Sequence of chain 1.C:
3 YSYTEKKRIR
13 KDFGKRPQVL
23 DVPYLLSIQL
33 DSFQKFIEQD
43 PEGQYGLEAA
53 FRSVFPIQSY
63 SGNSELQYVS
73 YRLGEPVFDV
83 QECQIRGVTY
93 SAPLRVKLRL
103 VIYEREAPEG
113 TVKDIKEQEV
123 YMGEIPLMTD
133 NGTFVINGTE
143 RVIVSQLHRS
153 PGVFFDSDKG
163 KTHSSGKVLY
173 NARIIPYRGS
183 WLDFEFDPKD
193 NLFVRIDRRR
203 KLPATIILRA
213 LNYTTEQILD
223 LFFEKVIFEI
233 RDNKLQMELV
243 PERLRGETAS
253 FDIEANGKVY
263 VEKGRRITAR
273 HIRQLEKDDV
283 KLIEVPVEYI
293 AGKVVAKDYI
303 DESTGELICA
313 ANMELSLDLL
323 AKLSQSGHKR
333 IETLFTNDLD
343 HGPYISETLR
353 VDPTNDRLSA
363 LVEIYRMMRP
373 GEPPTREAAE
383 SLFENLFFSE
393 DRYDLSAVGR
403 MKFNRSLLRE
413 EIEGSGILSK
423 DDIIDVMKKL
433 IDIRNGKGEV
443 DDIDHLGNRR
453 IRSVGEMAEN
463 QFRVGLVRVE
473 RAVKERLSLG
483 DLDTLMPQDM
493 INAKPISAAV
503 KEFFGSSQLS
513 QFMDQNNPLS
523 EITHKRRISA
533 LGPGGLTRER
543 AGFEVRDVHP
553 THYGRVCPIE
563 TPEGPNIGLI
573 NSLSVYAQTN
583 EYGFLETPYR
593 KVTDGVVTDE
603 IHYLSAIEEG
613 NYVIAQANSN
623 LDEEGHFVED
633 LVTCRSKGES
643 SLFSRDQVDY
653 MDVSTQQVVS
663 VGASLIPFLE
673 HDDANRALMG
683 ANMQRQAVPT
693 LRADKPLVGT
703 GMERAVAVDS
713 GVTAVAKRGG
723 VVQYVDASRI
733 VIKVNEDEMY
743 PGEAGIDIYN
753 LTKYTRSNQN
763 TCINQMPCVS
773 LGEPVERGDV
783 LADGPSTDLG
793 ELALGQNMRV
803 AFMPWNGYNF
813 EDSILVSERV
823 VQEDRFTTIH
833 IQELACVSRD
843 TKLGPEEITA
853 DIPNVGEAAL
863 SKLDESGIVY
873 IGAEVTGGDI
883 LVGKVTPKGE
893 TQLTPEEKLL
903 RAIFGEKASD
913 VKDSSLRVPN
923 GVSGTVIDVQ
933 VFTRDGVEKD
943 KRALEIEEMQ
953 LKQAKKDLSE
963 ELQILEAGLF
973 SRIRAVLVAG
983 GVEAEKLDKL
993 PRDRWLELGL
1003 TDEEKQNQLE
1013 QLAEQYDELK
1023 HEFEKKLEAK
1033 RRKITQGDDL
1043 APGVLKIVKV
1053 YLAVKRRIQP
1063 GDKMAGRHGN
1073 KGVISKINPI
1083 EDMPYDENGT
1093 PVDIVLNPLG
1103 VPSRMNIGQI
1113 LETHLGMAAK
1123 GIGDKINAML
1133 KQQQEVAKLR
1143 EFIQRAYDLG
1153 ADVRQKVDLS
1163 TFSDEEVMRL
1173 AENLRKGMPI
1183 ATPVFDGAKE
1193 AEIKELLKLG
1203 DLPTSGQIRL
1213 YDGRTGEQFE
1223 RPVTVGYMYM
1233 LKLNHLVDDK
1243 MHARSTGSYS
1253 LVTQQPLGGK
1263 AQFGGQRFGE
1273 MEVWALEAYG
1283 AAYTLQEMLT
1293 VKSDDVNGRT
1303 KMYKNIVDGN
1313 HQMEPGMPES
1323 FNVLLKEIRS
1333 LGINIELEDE

A protein and the small-molecule ligand that binds it are described below.
Small molecule (SMILES): Nc1ccn([C@@H]2O[C@H](CO[P](=O)(O)O[C@H]3[C@@H](O)[C@H](n4ccc(=O)[nH]c4=O)O[C@@H]3CO[P](=O)(O)O[C@H]3[C@@H](O)[C@H](n4ccc(N)nc4=O)O[C@@H]3CO[P](=O)(O)O[C@H]3[C@@H](O)[C@H](n4cnc5c(=O)nc(N)[nH]c54)O[C@@H]3CO[P](=O)(O)O[C@H]3[C@@H](O)[C@H](n4cnc5c(=O)nc(N)[nH]c54)O[C@@H]3CO[P](=O)(O)O[C@H]3[C@@H](O)[C@H](n4ccc(N)nc4=O)O[C@@H]3CO[P](=O)(O)O[C@H]3[C@@H](O)[C@H](n4ccc(=O)[nH]c4=O)O[C@@H]3CO[P](=O)(O)O[C@H]3[C@@H](O)[C@H](n4cnc5c(N)ncnc54)O[C@@H]3COP(=O)(O)O)[C@@H](O[P](=O)(O)OC[C@H]3O[C@@H](n4cnc5c(N)ncnc54)[C@H](O)[C@@H]3O)[C@H]2O)c(=O)n1

Sequence of chain 1.D:
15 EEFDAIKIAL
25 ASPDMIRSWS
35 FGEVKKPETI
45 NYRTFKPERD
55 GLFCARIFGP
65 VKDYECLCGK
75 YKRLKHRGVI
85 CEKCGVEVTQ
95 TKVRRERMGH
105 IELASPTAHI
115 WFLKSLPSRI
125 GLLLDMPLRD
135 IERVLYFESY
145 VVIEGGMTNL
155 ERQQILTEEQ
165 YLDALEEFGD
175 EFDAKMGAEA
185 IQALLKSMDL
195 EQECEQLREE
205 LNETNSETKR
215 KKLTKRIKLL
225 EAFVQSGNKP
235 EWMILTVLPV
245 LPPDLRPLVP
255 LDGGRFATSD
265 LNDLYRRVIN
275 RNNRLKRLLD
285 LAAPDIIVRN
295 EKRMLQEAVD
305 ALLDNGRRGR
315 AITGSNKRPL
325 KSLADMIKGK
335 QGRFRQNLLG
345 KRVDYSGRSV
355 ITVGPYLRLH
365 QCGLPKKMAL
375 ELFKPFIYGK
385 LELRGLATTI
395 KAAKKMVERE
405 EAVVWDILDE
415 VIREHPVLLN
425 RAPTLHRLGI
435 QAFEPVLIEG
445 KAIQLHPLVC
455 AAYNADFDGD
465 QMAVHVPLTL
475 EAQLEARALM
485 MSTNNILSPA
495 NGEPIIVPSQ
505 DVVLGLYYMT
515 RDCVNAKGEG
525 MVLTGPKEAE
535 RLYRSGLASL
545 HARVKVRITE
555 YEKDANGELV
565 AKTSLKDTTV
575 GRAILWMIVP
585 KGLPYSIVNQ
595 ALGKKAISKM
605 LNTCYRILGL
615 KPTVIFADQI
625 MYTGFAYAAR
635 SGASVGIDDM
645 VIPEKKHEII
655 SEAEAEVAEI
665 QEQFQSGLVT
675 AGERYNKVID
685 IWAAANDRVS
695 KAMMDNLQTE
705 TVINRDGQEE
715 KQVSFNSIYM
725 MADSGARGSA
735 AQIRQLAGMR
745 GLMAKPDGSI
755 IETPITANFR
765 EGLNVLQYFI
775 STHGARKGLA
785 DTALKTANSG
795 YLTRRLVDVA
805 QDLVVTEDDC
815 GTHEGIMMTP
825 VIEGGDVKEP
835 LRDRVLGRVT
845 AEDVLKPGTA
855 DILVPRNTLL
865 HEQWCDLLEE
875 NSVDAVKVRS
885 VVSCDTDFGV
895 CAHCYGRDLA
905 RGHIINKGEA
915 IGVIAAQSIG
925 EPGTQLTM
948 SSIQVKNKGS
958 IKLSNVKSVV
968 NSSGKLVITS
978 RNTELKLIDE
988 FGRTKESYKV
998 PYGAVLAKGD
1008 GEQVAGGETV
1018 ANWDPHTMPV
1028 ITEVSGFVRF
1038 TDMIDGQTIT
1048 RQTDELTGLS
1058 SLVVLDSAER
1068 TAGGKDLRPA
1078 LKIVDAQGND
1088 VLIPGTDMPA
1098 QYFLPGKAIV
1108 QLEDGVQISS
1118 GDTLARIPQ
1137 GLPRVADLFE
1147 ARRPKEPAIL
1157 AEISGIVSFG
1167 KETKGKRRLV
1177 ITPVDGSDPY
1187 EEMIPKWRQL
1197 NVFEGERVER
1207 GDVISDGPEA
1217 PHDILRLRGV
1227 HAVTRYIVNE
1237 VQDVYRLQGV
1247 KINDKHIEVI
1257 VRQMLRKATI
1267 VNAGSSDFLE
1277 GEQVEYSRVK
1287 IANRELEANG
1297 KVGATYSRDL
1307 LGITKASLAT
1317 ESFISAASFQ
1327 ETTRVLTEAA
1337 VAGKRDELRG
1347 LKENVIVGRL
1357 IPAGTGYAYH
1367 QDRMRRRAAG

Binding-site contacts:
Ligand atom C4' contacts residue ASP464 of chain 1.D at 3.3 Å.
Ligand atom C5' contacts residue ARG529 of chain 1.C at 4.0 Å.
Ligand atom C3' contacts residue ASP464 of chain 1.D at 3.5 Å.
Ligand atom OP2 contacts residue ARG540 of chain 1.C at 2.3 Å (salt-bridge).
Ligand atom OP2 contacts residue ARG540 of chain 1.C at 3.8 Å.
Ligand atom O3' contacts residue ASP460 of chain 1.D at 3.8 Å.
Ligand atom OP1 contacts residue ARG687 of chain 1.C at 4.0 Å.
Ligand atom C4' contacts residue HIS1237 of chain 1.C at 4.1 Å.
Ligand atom P contacts residue ARG540 of chain 1.C at 3.6 Å.
Ligand atom O3' contacts residue ASP464 of chain 1.D at 3.2 Å (salt-bridge).
Ligand atom O2' contacts residue ASP464 of chain 1.D at 2.5 Å (salt-bridge).
Ligand atom C4' contacts residue MG1 of chain 1.L at 4.0 Å.
Ligand atom C2' contacts residue MG1 of chain 1.L at 3.6 Å.
Ligand atom C2 contacts residue ALA261 of chain 1.D at 3.9 Å (hydrophobic).
Ligand atom O3' contacts residue MG1 of chain 1.L at 1.9 Å.
Ligand atom O2' contacts residue GLN510 of chain 1.C at 4.0 Å.
Ligand atom C5' contacts residue HIS1237 of chain 1.C at 4.1 Å.
Ligand atom OP1 contacts residue LYS1065 of chain 1.C at 3.5 Å (salt-bridge).
Ligand atom C2' contacts residue ASP464 of chain 1.D at 3.5 Å.
Ligand atom C4' contacts residue ARG322 of chain 1.D at 3.9 Å.
Ligand atom O3' contacts residue GLN688 of chain 1.C at 3.7 Å.
Ligand atom O2' contacts residue HIS1237 of chain 1.C at 3.9 Å.
Ligand atom O3' contacts residue ASP462 of chain 1.D at 3.4 Å (salt-bridge).
Ligand atom O2' contacts residue ARG425 of chain 1.D at 3.2 Å (salt-bridge).
Ligand atom P contacts residue ARG540 of chain 1.C at 3.8 Å.
Ligand atom O4' contacts residue ASP464 of chain 1.D at 4.0 Å.
Ligand atom OP1 contacts residue LYS1073 of chain 1.C at 3.4 Å (salt-bridge).
Ligand atom C5' contacts residue GLN510 of chain 1.C at 4.0 Å.
Ligand atom P contacts residue GLN510 of chain 1.C at 3.8 Å.
Ligand atom O2' contacts residue MG1 of chain 1.L at 3.1 Å.
Ligand atom OP1 contacts residue GLN688 of chain 1.C at 4.0 Å.
Ligand atom C1' contacts residue ARG322 of chain 1.D at 3.4 Å.
Ligand atom O4' contacts residue ARG322 of chain 1.D at 3.4 Å (salt-bridge).
Ligand atom O3' contacts residue GLN510 of chain 1.C at 3.1 Å (h-bond).
Ligand atom C3' contacts residue MG1 of chain 1.L at 3.2 Å.
Ligand atom O3' contacts residue LYS1065 of chain 1.C at 4.0 Å.
Ligand atom C2' contacts residue ARG322 of chain 1.D at 3.8 Å.
Ligand atom OP1 contacts residue GLN510 of chain 1.C at 3.3 Å (h-bond).
Ligand atom OP1 contacts residue ARG540 of chain 1.C at 3.1 Å (salt-bridge).
Ligand atom O2' contacts residue ARG322 of chain 1.D at 3.0 Å (salt-bridge).